Sequence of chain 4.B:
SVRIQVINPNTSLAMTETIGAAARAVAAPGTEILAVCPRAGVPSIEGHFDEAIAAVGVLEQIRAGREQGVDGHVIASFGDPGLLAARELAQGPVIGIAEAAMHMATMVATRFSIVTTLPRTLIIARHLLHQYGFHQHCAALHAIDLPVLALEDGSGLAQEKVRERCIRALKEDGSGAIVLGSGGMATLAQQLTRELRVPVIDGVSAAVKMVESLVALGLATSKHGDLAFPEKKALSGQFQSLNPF

Binding-site contacts:
Ligand atom C contacts residue SER77 of chain 4.B at 3.1 Å.
Ligand atom OD2 contacts residue VAL148 of chain 4.B at 3.3 Å.
Ligand atom NAF contacts residue MET15 of chain 4.B at 4.2 Å.
Ligand atom O contacts residue GLY183 of chain 4.B at 3.0 Å (h-bond).
Ligand atom OD1 contacts residue SER182 of chain 4.B at 3.5 Å.
Ligand atom OD1 contacts residue THR116 of chain 4.B at 3.5 Å (h-bond).
Ligand atom C contacts residue PHE78 of chain 4.B at 3.5 Å (hydrophobic).
Ligand atom N contacts residue VAL148 of chain 4.B at 4.0 Å.
Ligand atom OAB contacts residue ILE45 of chain 4.B at 2.9 Å (h-bond).
Ligand atom CAI contacts residue ILE45 of chain 4.B at 3.7 Å (hydrophobic).
Ligand atom CAI contacts residue ASN10 of chain 4.B at 3.9 Å.
Ligand atom NAF contacts residue SER77 of chain 4.B at 3.4 Å (h-bond).
Ligand atom OD2 contacts residue SER182 of chain 4.B at 2.6 Å (h-bond).
Ligand atom OD1 contacts residue VAL148 of chain 4.B at 3.6 Å.
Ligand atom CAI contacts residue SER77 of chain 4.B at 3.6 Å.
Ligand atom O contacts residue SER77 of chain 4.B at 3.4 Å.
Ligand atom OD2 contacts residue THR117 of chain 4.B at 4.0 Å.
Ligand atom O contacts residue PHE78 of chain 4.B at 2.8 Å (h-bond).
Ligand atom CB contacts residue GLY181 of chain 4.B at 3.6 Å.
Ligand atom CA contacts residue ILE45 of chain 4.B at 3.9 Å (hydrophobic).
Ligand atom CB contacts residue ILE45 of chain 4.B at 4.3 Å (hydrophobic).
Ligand atom O contacts residue ALA76 of chain 4.B at 4.2 Å.
Ligand atom OAB contacts residue SER44 of chain 4.B at 3.8 Å.
Ligand atom OD1 contacts residue THR117 of chain 4.B at 2.6 Å (h-bond).
Ligand atom NAF contacts residue ASN10 of chain 4.B at 4.0 Å.
Ligand atom CG contacts residue VAL148 of chain 4.B at 3.6 Å (hydrophobic).
Ligand atom O contacts residue SER182 of chain 4.B at 3.6 Å.
Ligand atom CG contacts residue THR117 of chain 4.B at 3.7 Å.
Ligand atom CG contacts residue SER182 of chain 4.B at 3.3 Å.
Ligand atom N contacts residue SER77 of chain 4.B at 3.6 Å (h-bond).
Ligand atom CB contacts residue PHE78 of chain 4.B at 3.8 Å (hydrophobic).
Ligand atom N contacts residue ILE45 of chain 4.B at 2.8 Å (h-bond).
Ligand atom CA contacts residue PHE78 of chain 4.B at 3.6 Å (hydrophobic).
Ligand atom OAB contacts residue VAL148 of chain 4.B at 3.4 Å.
Ligand atom C contacts residue GLY183 of chain 4.B at 3.9 Å.
Ligand atom CG contacts residue GLY181 of chain 4.B at 3.6 Å.
Ligand atom OD1 contacts residue GLY181 of chain 4.B at 3.4 Å (h-bond).
Ligand atom CAI contacts residue VAL148 of chain 4.B at 3.7 Å (hydrophobic).
Ligand atom OAB contacts residue ASN10 of chain 4.B at 3.0 Å (h-bond).
Ligand atom CA contacts residue SER77 of chain 4.B at 3.2 Å.

The small molecule below binds the protein below.
Small molecule (SMILES): O=C(O)C[C@H]1NC(=O)NC1=O